Sequence of chain 2.B:
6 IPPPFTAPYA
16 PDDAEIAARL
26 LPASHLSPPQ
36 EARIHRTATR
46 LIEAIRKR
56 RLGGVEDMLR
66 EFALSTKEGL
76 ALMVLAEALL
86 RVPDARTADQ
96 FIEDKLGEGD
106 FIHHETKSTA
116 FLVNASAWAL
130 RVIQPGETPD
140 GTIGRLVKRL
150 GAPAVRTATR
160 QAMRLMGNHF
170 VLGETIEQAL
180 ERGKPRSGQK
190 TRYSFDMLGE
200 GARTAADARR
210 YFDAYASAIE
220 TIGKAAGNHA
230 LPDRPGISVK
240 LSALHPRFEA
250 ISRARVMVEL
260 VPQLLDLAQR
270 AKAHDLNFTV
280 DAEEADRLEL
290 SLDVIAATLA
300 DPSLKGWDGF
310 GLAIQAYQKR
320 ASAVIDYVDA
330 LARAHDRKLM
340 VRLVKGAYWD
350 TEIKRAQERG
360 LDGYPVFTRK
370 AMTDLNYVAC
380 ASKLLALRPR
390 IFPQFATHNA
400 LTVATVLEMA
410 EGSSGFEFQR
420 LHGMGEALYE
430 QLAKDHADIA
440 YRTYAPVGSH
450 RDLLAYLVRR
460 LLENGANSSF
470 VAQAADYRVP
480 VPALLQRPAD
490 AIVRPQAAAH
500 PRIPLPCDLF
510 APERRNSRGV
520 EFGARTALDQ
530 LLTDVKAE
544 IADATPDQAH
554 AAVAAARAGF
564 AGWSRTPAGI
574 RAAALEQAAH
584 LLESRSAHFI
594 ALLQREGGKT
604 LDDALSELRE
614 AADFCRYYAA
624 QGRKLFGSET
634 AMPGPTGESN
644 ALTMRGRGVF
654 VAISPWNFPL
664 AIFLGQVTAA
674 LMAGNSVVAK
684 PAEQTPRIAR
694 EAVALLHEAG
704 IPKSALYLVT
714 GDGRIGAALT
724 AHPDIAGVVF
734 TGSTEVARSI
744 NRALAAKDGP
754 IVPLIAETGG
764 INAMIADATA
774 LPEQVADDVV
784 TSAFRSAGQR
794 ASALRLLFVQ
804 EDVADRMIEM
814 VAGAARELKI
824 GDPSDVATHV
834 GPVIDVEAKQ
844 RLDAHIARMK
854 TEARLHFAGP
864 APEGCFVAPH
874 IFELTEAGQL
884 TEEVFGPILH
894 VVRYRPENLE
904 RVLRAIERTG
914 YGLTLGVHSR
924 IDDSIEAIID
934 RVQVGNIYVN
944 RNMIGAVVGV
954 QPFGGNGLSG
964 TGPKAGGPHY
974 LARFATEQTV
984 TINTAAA

This small molecule binds to this protein.
Small molecule (SMILES): O=C(O)[C@@H]1CCCN1

Binding-site contacts:
Ligand atom O contacts residue SER795 of chain 2.B at 2.5 Å (h-bond).
Ligand atom OXT contacts residue SER795 of chain 2.B at 3.6 Å.
Ligand atom CB contacts residue SER795 of chain 2.B at 3.7 Å.
Ligand atom OXT contacts residue ALA949 of chain 2.B at 3.1 Å (h-bond).
Ligand atom CG contacts residue PHE661 of chain 2.B at 4.3 Å (hydrophobic).
Ligand atom C contacts residue GLY948 of chain 2.B at 3.4 Å.
Ligand atom CB contacts residue ALA794 of chain 2.B at 4.2 Å (hydrophobic).
Ligand atom O contacts residue ARG793 of chain 2.B at 3.0 Å (salt-bridge).
Ligand atom C contacts residue ALA949 of chain 2.B at 4.0 Å (hydrophobic).
Ligand atom CA contacts residue SER795 of chain 2.B at 4.0 Å.
Ligand atom C contacts residue ILE947 of chain 2.B at 4.3 Å (hydrophobic).
Ligand atom C contacts residue ARG793 of chain 2.B at 3.8 Å.
Ligand atom CG contacts residue GLU760 of chain 2.B at 4.0 Å.
Ligand atom CA contacts residue PHE661 of chain 2.B at 3.7 Å (hydrophobic).
Ligand atom C contacts residue SER795 of chain 2.B at 3.1 Å.
Ligand atom CG contacts residue ILE665 of chain 2.B at 4.2 Å (hydrophobic).
Ligand atom O contacts residue ALA949 of chain 2.B at 4.5 Å.
Ligand atom CB contacts residue PHE956 of chain 2.B at 4.2 Å (hydrophobic).
Ligand atom OXT contacts residue ILE947 of chain 2.B at 4.0 Å.
Ligand atom N contacts residue PHE661 of chain 2.B at 4.5 Å.
Ligand atom OXT contacts residue GLY948 of chain 2.B at 3.3 Å (h-bond).
Ligand atom OXT contacts residue PHE956 of chain 2.B at 3.9 Å.
Ligand atom CB contacts residue PHE661 of chain 2.B at 3.6 Å (hydrophobic).
Ligand atom O contacts residue GLY948 of chain 2.B at 3.0 Å (h-bond).
Ligand atom CD contacts residue PHE956 of chain 2.B at 3.5 Å (hydrophobic).
Ligand atom O contacts residue ILE947 of chain 2.B at 3.6 Å.
Ligand atom CA contacts residue ARG793 of chain 2.B at 4.2 Å.
Ligand atom N contacts residue GLU613 of chain 2.B at 4.2 Å.
Ligand atom CG contacts residue PHE956 of chain 2.B at 3.5 Å (hydrophobic).